Sequence of chain 1.B:
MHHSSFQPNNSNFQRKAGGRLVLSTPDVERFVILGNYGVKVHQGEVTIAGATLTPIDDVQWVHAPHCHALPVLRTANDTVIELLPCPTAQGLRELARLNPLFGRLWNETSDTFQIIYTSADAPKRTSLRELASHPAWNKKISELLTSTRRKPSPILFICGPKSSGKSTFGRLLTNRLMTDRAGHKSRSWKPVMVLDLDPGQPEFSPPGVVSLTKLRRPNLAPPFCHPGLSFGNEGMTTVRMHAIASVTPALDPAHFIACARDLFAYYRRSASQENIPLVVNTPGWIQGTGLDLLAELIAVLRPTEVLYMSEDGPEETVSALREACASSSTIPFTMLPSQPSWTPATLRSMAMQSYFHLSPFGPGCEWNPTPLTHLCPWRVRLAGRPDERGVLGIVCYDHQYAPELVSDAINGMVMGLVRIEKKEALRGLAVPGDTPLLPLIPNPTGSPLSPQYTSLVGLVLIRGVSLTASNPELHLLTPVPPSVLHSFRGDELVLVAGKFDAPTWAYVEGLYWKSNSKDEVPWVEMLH

Binding-site contacts:
Ligand atom PA contacts residue SER167 of chain 1.B at 3.8 Å.
Ligand atom C2 contacts residue ALA132 of chain 1.B at 3.6 Å (hydrophobic).
Ligand atom O1B contacts residue SER164 of chain 1.B at 2.8 Å (h-bond).
Ligand atom O2A contacts residue MG1 of chain 1.F at 3.1 Å.
Ligand atom O1B contacts residue GLY165 of chain 1.B at 3.2 Å (h-bond).
Ligand atom PG contacts residue MG1 of chain 1.F at 2.7 Å.
Ligand atom O2B contacts residue LYS166 of chain 1.B at 3.5 Å (salt-bridge).
Ligand atom C2 contacts residue GLU130 of chain 1.B at 3.4 Å.
Ligand atom O2A contacts residue SER167 of chain 1.B at 3.4 Å.
Ligand atom O2B contacts residue MG1 of chain 1.F at 2.1 Å.
Ligand atom PB contacts residue MG1 of chain 1.F at 3.1 Å.
Ligand atom N3 contacts residue ALA69 of chain 1.B at 3.8 Å.
Ligand atom N6 contacts residue GLN346 of chain 1.B at 3.4 Å (h-bond).
Ligand atom O3A contacts residue GLY165 of chain 1.B at 3.0 Å (h-bond).
Ligand atom O1A contacts residue GLY165 of chain 1.B at 3.3 Å.
Ligand atom O1B contacts residue LYS166 of chain 1.B at 3.4 Å.
Ligand atom S1G contacts residue MG1 of chain 1.F at 2.8 Å.
Ligand atom N1 contacts residue ALA132 of chain 1.B at 3.1 Å (h-bond).
Ligand atom N6 contacts residue ALA132 of chain 1.B at 2.6 Å (h-bond).
Ligand atom O3' contacts residue ARG129 of chain 1.B at 3.4 Å (salt-bridge).
Ligand atom N6 contacts residue HIS134 of chain 1.B at 3.3 Å (h-bond).
Ligand atom PB contacts residue LYS166 of chain 1.B at 3.8 Å.
Ligand atom O3G contacts residue LYS166 of chain 1.B at 3.3 Å.
Ligand atom N1 contacts residue LEU131 of chain 1.B at 3.8 Å.
Ligand atom O3A contacts residue LYS166 of chain 1.B at 3.8 Å.
Ligand atom O2' contacts residue ALA69 of chain 1.B at 3.5 Å.
Ligand atom O2B contacts residue SER167 of chain 1.B at 3.0 Å (h-bond).
Ligand atom C6 contacts residue ALA132 of chain 1.B at 3.3 Å (hydrophobic).
Ligand atom C6 contacts residue GLN346 of chain 1.B at 3.6 Å.
Ligand atom S1G contacts residue GLN201 of chain 1.B at 3.3 Å (h-bond).
Ligand atom O1A contacts residue SER167 of chain 1.B at 3.2 Å (h-bond).
Ligand atom O3G contacts residue MG1 of chain 1.F at 2.1 Å.
Ligand atom PB contacts residue GLY165 of chain 1.B at 3.7 Å.
Ligand atom O3B contacts residue MG1 of chain 1.F at 3.0 Å.
Ligand atom O2G contacts residue SER163 of chain 1.B at 3.5 Å (h-bond).
Ligand atom O5' contacts residue THR168 of chain 1.B at 3.6 Å.
Ligand atom O1A contacts residue LYS166 of chain 1.B at 3.7 Å.
Ligand atom O1B contacts residue SER163 of chain 1.B at 3.3 Å (h-bond).
Ligand atom C2 contacts residue LEU131 of chain 1.B at 3.6 Å (hydrophobic).
Ligand atom O1A contacts residue THR168 of chain 1.B at 2.7 Å (h-bond).

The small molecule below binds the protein below.
Small molecule (SMILES): Nc1ncnc2c1ncn2[C@@H]1O[C@H](COP(=O)(O)OP(=O)(O)OP(O)(O)=S)[C@@H](O)[C@H]1O